Sequence of chain 1.A:
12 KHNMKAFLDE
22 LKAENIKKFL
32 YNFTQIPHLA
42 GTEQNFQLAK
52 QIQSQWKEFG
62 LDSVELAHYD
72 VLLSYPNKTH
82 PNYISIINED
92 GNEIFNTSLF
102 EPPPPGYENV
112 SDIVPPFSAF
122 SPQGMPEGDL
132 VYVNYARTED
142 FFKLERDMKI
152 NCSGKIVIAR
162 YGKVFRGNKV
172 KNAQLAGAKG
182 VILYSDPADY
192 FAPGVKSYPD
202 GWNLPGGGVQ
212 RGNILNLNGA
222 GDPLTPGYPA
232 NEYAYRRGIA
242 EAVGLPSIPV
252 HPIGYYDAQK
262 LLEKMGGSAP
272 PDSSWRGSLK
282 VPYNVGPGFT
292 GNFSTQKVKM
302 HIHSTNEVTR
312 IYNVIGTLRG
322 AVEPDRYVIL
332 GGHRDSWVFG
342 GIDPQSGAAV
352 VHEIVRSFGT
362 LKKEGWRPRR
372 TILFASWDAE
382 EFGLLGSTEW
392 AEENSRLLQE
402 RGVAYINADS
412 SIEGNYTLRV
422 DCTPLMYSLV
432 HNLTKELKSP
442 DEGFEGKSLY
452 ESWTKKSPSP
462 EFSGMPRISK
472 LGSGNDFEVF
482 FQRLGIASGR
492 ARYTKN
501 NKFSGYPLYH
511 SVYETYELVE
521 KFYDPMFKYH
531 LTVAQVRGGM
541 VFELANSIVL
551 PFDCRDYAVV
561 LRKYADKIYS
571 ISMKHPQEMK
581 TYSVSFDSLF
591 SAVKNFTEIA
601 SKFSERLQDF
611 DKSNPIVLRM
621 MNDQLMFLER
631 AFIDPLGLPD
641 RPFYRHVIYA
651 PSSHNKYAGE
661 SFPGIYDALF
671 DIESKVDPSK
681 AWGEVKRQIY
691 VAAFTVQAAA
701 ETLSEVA

Sequence of chain 2.A:
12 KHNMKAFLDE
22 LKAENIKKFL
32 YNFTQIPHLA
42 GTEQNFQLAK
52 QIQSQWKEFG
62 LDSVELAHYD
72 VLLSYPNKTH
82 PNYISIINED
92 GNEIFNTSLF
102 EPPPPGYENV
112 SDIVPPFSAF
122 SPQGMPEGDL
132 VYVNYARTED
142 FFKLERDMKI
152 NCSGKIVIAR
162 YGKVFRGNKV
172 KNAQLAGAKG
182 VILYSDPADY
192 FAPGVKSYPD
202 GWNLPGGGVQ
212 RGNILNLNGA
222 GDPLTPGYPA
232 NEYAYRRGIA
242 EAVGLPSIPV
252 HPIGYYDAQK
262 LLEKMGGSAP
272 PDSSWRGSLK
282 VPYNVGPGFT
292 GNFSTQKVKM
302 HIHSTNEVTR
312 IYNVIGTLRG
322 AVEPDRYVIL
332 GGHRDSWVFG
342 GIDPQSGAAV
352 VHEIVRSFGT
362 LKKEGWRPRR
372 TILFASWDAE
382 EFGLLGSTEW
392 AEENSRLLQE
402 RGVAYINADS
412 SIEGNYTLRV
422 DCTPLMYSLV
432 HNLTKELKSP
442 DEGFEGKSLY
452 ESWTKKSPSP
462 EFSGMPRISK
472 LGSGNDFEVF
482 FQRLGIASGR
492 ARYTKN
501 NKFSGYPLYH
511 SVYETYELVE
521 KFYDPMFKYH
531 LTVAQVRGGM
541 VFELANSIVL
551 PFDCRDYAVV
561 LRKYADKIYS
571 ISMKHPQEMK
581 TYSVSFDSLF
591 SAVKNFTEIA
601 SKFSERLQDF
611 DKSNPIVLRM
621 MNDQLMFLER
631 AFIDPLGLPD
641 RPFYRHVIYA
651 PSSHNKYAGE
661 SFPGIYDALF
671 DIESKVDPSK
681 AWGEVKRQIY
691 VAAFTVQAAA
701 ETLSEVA

Binding-site contacts:
Ligand atom C5 contacts residue GLU233 of chain 2.A at 3.4 Å.
Ligand atom N2 contacts residue SER591 of chain 1.A at 2.9 Å (h-bond).
Ligand atom O2 contacts residue HIS69 of chain 2.A at 2.9 Å (h-bond).
Ligand atom C8 contacts residue TYR234 of chain 2.A at 3.6 Å (hydrophobic).
Ligand atom C3 contacts residue ARG311 of chain 2.A at 3.8 Å.
Ligand atom C7 contacts residue ASN595 of chain 1.A at 3.8 Å.
Ligand atom C1 contacts residue GLN697 of chain 1.A at 3.8 Å.
Ligand atom C2 contacts residue SER591 of chain 1.A at 3.7 Å.
Ligand atom O7 contacts residue GLN697 of chain 1.A at 3.3 Å.
Ligand atom C3 contacts residue GLU233 of chain 2.A at 3.7 Å.
Ligand atom C3 contacts residue ARG311 of chain 2.A at 3.7 Å.
Ligand atom C8 contacts residue SER588 of chain 1.A at 3.4 Å.
Ligand atom N2 contacts residue ASN595 of chain 1.A at 3.0 Å (h-bond).
Ligand atom C2 contacts residue ARG311 of chain 2.A at 3.8 Å.
Ligand atom C3 contacts residue ASN595 of chain 1.A at 3.8 Å.
Ligand atom C1 contacts residue SER591 of chain 1.A at 3.6 Å.
Ligand atom O6 contacts residue LEU67 of chain 2.A at 3.5 Å (h-bond).
Ligand atom N2 contacts residue GLN697 of chain 1.A at 3.5 Å (h-bond).
Ligand atom C4 contacts residue GLU233 of chain 2.A at 3.7 Å.
Ligand atom O5 contacts residue ASN595 of chain 1.A at 2.2 Å (h-bond).
Ligand atom O2 contacts residue ARG311 of chain 2.A at 3.4 Å (salt-bridge).
Ligand atom C6 contacts residue GLU233 of chain 2.A at 3.8 Å.
Ligand atom O3 contacts residue GLU233 of chain 2.A at 3.0 Å (salt-bridge).
Ligand atom C8 contacts residue ALA592 of chain 1.A at 3.8 Å (hydrophobic).
Ligand atom O4 contacts residue ARG311 of chain 2.A at 3.9 Å.
Ligand atom C7 contacts residue GLN697 of chain 1.A at 3.4 Å.
Ligand atom O5 contacts residue HIS69 of chain 2.A at 3.4 Å.
Ligand atom C4 contacts residue ARG311 of chain 2.A at 3.4 Å.
Ligand atom C7 contacts residue SER591 of chain 1.A at 3.9 Å.
Ligand atom O6 contacts residue HIS69 of chain 2.A at 2.8 Å (h-bond).
Ligand atom C2 contacts residue ASN595 of chain 1.A at 2.4 Å.
Ligand atom C5 contacts residue ASN595 of chain 1.A at 3.6 Å.
Ligand atom O4 contacts residue GLU233 of chain 2.A at 3.0 Å (salt-bridge).
Ligand atom C3 contacts residue GLU233 of chain 2.A at 3.5 Å.
Ligand atom C2 contacts residue GLU233 of chain 2.A at 3.1 Å.
Ligand atom O2 contacts residue GLU233 of chain 2.A at 2.5 Å (salt-bridge).
Ligand atom O3 contacts residue ARG311 of chain 2.A at 3.0 Å (salt-bridge).
Ligand atom C2 contacts residue GLN697 of chain 1.A at 3.7 Å.
Ligand atom C6 contacts residue LEU67 of chain 2.A at 3.1 Å (hydrophobic).
Ligand atom C1 contacts residue ASN595 of chain 1.A at 1.4 Å.

A small-molecule ligand and the protein it binds are described below.
Small molecule (SMILES): CC(=O)N[C@H]1[C@H](O[C@H]2[C@H](O)[C@@H](NC(C)=O)CO[C@@H]2CO)O[C@H](CO)[C@@H](O[C@@H]2O[C@H](CO[C@H]3O[C@H](CO)[C@@H](O)[C@H](O)[C@@H]3O)[C@@H](O)[C@H](O[C@H]3O[C@H](CO)[C@@H](O)[C@H](O)[C@@H]3O)[C@@H]2O)[C@@H]1O